Binding-site contacts:
Ligand atom O5 contacts residue HIS158 of chain 9.A at 3.1 Å.
Ligand atom C1 contacts residue THR155 of chain 9.A at 3.9 Å.
Ligand atom N2 contacts residue HIS149 of chain 9.A at 4.3 Å.
Ligand atom C7 contacts residue ASN153 of chain 9.A at 3.7 Å.
Ligand atom C5 contacts residue ASN153 of chain 9.A at 3.7 Å.
Ligand atom C8 contacts residue ASN103 of chain 9.C at 4.5 Å.
Ligand atom C4 contacts residue ASN153 of chain 9.A at 4.2 Å.
Ligand atom O5 contacts residue THR155 of chain 9.A at 4.3 Å.
Ligand atom O5 contacts residue LYS157 of chain 9.A at 4.5 Å.
Ligand atom C1 contacts residue HIS149 of chain 9.A at 4.0 Å.
Ligand atom C5 contacts residue HIS158 of chain 9.A at 4.1 Å.
Ligand atom C1 contacts residue ASN153 of chain 9.A at 1.4 Å.
Ligand atom N2 contacts residue ASN153 of chain 9.A at 2.9 Å (h-bond).
Ligand atom C1 contacts residue HIS158 of chain 9.A at 4.0 Å.
Ligand atom C2 contacts residue HIS149 of chain 9.A at 3.6 Å.
Ligand atom O6 contacts residue LYS157 of chain 9.A at 3.8 Å.
Ligand atom O7 contacts residue HIS149 of chain 9.A at 3.3 Å.
Ligand atom C6 contacts residue LYS157 of chain 9.A at 3.8 Å.
Ligand atom O5 contacts residue HIS149 of chain 9.A at 4.1 Å.
Ligand atom C3 contacts residue ASN153 of chain 9.A at 3.8 Å.
Ligand atom C7 contacts residue HIS149 of chain 9.A at 4.2 Å.
Ligand atom C8 contacts residue GLY102 of chain 9.C at 3.3 Å.
Ligand atom C8 contacts residue TRP101 of chain 9.C at 3.6 Å (hydrophobic).
Ligand atom C6 contacts residue HIS158 of chain 9.A at 3.8 Å.
Ligand atom C5 contacts residue LYS157 of chain 9.A at 4.1 Å.
Ligand atom O3 contacts residue HIS149 of chain 9.A at 4.4 Å.
Ligand atom C2 contacts residue ASN153 of chain 9.A at 2.5 Å.
Ligand atom O7 contacts residue ASN153 of chain 9.A at 4.0 Å.
Ligand atom O5 contacts residue ASN153 of chain 9.A at 2.4 Å (h-bond).

Sequence of chain 9.A:
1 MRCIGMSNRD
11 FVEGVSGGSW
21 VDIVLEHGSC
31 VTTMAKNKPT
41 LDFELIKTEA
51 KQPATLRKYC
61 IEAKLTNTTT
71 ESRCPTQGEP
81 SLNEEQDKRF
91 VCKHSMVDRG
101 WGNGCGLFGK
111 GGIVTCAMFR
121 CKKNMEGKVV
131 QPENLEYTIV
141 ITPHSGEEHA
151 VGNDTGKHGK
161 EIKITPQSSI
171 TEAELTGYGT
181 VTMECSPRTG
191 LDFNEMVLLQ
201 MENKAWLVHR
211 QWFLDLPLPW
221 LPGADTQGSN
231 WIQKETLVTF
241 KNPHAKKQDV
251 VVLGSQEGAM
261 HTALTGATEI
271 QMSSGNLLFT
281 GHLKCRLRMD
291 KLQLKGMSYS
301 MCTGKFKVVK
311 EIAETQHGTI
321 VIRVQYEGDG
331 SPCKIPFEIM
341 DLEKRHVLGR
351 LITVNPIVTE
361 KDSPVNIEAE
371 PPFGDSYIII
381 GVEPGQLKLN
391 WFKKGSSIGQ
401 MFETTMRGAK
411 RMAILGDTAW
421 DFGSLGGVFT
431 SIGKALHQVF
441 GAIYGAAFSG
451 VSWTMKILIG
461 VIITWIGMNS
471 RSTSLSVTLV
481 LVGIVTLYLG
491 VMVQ

Sequence of chain 9.C:
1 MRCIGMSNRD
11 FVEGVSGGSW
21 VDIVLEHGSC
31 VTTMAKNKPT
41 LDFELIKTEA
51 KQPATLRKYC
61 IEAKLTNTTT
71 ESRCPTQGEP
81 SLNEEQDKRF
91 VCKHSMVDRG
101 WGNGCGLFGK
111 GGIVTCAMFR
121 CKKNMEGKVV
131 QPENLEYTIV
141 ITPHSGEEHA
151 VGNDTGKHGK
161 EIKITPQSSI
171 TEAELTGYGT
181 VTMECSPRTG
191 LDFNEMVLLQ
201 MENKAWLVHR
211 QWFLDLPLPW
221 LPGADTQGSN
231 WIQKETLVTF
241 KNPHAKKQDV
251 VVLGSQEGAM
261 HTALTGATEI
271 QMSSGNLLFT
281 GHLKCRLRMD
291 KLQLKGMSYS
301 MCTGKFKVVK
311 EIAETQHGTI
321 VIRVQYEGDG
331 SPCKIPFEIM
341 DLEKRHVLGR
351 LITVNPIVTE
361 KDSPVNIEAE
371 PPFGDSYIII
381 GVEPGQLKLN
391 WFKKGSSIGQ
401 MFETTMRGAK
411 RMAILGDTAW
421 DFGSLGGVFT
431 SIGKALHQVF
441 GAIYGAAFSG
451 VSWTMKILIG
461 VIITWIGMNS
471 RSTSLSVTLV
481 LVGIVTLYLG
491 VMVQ

This protein binds this small molecule.
Small molecule (SMILES): CC(=O)N[C@@H]1[C@@H](O)[C@H](O)[C@@H](CO)O[C@H]1O